Sequence of chain 2.C:
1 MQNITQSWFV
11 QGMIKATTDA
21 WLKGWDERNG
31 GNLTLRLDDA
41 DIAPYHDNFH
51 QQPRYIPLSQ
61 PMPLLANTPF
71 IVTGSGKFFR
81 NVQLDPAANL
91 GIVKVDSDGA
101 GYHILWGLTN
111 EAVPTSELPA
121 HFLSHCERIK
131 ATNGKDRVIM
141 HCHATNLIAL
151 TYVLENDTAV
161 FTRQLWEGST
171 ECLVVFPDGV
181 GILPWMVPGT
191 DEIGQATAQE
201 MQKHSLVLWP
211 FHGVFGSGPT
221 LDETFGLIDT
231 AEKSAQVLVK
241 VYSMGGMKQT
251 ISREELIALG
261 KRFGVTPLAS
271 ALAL

A protein and the small-molecule ligand that binds it are described below.
Small molecule (SMILES): O=C(COP(=O)(O)O)NO

Binding-site contacts:
Ligand atom N2 contacts residue ASN32 of chain 2.C at 3.8 Å.
Ligand atom C2 contacts residue ASN32 of chain 2.C at 3.7 Å.
Ligand atom O1 contacts residue HIS143 of chain 2.C at 3.1 Å (h-bond).
Ligand atom O1 contacts residue HIS141 of chain 2.C at 3.2 Å (h-bond).
Ligand atom O2 contacts residue HIS212 of chain 2.C at 2.9 Å (h-bond).
Ligand atom O2 contacts residue HIS141 of chain 2.C at 3.2 Å (h-bond).
Ligand atom O2P contacts residue THR115 of chain 2.C at 2.4 Å (h-bond).
Ligand atom N2 contacts residue HIS141 of chain 2.C at 4.0 Å.
Ligand atom C1 contacts residue ZN1 of chain 2.Y at 2.7 Å.
Ligand atom O3P contacts residue GLY76 of chain 2.C at 3.0 Å (h-bond).
Ligand atom C1 contacts residue ASN32 of chain 2.C at 3.5 Å.
Ligand atom O1P contacts residue SER116 of chain 2.C at 3.8 Å.
Ligand atom P contacts residue ASN32 of chain 2.C at 3.8 Å.
Ligand atom P contacts residue GLY76 of chain 2.C at 3.9 Å.
Ligand atom C2 contacts residue ASN29 of chain 2.C at 3.4 Å.
Ligand atom N2 contacts residue ZN1 of chain 2.Y at 2.8 Å.
Ligand atom O2P contacts residue ASN32 of chain 2.C at 2.6 Å (h-bond).
Ligand atom P contacts residue THR115 of chain 2.C at 3.7 Å.
Ligand atom O2P contacts residue GLY31 of chain 2.C at 3.5 Å (h-bond).
Ligand atom O2 contacts residue GLU117 of chain 2.C at 2.6 Å (salt-bridge).
Ligand atom O3P contacts residue ASN29 of chain 2.C at 2.6 Å (h-bond).
Ligand atom N2 contacts residue GLU117 of chain 2.C at 3.1 Å (salt-bridge).
Ligand atom O4P contacts residue GLY76 of chain 2.C at 3.6 Å (h-bond).
Ligand atom P contacts residue ASN29 of chain 2.C at 3.6 Å.
Ligand atom O3P contacts residue SER75 of chain 2.C at 4.0 Å.
Ligand atom O1P contacts residue ASN29 of chain 2.C at 3.8 Å.
Ligand atom O4P contacts residue SER116 of chain 2.C at 2.9 Å (h-bond).
Ligand atom O1P contacts residue ASN32 of chain 2.C at 3.4 Å (h-bond).
Ligand atom O1 contacts residue GLY31 of chain 2.C at 2.8 Å (h-bond).
Ligand atom O1 contacts residue GLY30 of chain 2.C at 3.7 Å.
Ligand atom O4P contacts residue SER75 of chain 2.C at 3.3 Å (h-bond).
Ligand atom N2 contacts residue HIS212 of chain 2.C at 4.0 Å.
Ligand atom C1 contacts residue HIS141 of chain 2.C at 3.9 Å.
Ligand atom O4P contacts residue THR115 of chain 2.C at 3.8 Å.
Ligand atom O3P contacts residue GLY74 of chain 2.C at 3.9 Å.
Ligand atom O1 contacts residue ZN1 of chain 2.Y at 2.1 Å.
Ligand atom O2 contacts residue ZN1 of chain 2.Y at 2.2 Å.
Ligand atom O1 contacts residue ASN32 of chain 2.C at 3.8 Å.
Ligand atom C1 contacts residue GLY31 of chain 2.C at 3.8 Å.
Ligand atom C2 contacts residue GLY31 of chain 2.C at 4.0 Å.